This protein binds this small molecule.
Small molecule (SMILES): O=c1[nH]c(Nc2ccccc2)nc2c1ncn2CCCCO

Sequence of chain 1.B:
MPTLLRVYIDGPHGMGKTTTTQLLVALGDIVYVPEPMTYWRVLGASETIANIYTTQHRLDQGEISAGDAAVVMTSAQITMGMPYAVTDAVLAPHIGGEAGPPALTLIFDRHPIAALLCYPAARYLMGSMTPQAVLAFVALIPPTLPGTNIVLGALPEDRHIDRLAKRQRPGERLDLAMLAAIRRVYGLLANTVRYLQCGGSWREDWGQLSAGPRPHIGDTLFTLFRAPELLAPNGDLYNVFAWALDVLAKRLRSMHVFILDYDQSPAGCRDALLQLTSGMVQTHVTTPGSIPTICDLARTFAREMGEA

Binding-site contacts:
Ligand atom C6 contacts residue ILE90 of chain 1.B at 3.7 Å (hydrophobic).
Ligand atom O3' contacts residue GLU73 of chain 1.B at 3.2 Å (salt-bridge).
Ligand atom N2 contacts residue TYR162 of chain 1.B at 3.6 Å.
Ligand atom N7 contacts residue ARG166 of chain 1.B at 3.2 Å (salt-bridge).
Ligand atom C03 contacts residue TYR122 of chain 1.B at 3.5 Å (hydrophobic).
Ligand atom C05 contacts residue ARG153 of chain 1.B at 3.5 Å.
Ligand atom C3' contacts residue TRP78 of chain 1.B at 3.9 Å (hydrophobic).
Ligand atom C2 contacts residue MET118 of chain 1.B at 3.7 Å (hydrophobic).
Ligand atom N1 contacts residue TYR162 of chain 1.B at 3.3 Å.
Ligand atom C04 contacts residue ARG153 of chain 1.B at 3.7 Å.
Ligand atom N7 contacts residue ILE90 of chain 1.B at 3.7 Å.
Ligand atom C8 contacts residue TYR91 of chain 1.B at 3.4 Å (hydrophobic).
Ligand atom O6 contacts residue ILE90 of chain 1.B at 3.6 Å.
Ligand atom O3' contacts residue ARG212 of chain 1.B at 2.8 Å (salt-bridge).
Ligand atom C6 contacts residue GLN115 of chain 1.B at 3.6 Å.
Ligand atom C04 contacts residue TRP78 of chain 1.B at 3.7 Å (hydrophobic).
Ligand atom N2 contacts residue GLN115 of chain 1.B at 3.8 Å.
Ligand atom C01 contacts residue MET118 of chain 1.B at 3.8 Å (hydrophobic).
Ligand atom C06 contacts residue TYR162 of chain 1.B at 3.6 Å (hydrophobic).
Ligand atom O6 contacts residue GLN115 of chain 1.B at 2.9 Å (h-bond).
Ligand atom N2 contacts residue MET118 of chain 1.B at 3.8 Å.
Ligand atom C2 contacts residue GLN115 of chain 1.B at 3.8 Å.
Ligand atom N9 contacts residue TYR162 of chain 1.B at 3.3 Å.
Ligand atom O3' contacts residue TRP78 of chain 1.B at 3.5 Å.
Ligand atom O6 contacts residue MET111 of chain 1.B at 3.7 Å.
Ligand atom C04 contacts residue TYR122 of chain 1.B at 3.5 Å (hydrophobic).
Ligand atom C1' contacts residue TYR162 of chain 1.B at 3.7 Å (hydrophobic).
Ligand atom C5 contacts residue TYR162 of chain 1.B at 3.3 Å (hydrophobic).
Ligand atom C6 contacts residue TYR162 of chain 1.B at 3.6 Å (hydrophobic).
Ligand atom C4 contacts residue TYR162 of chain 1.B at 3.1 Å (hydrophobic).
Ligand atom N3 contacts residue MET118 of chain 1.B at 3.5 Å.
Ligand atom C03 contacts residue ALA158 of chain 1.B at 3.6 Å (hydrophobic).
Ligand atom O6 contacts residue ARG166 of chain 1.B at 3.2 Å (salt-bridge).
Ligand atom N1 contacts residue GLN115 of chain 1.B at 2.9 Å (h-bond).
Ligand atom C8 contacts residue TYR162 of chain 1.B at 3.7 Å (hydrophobic).
Ligand atom C2 contacts residue TYR162 of chain 1.B at 3.3 Å (hydrophobic).
Ligand atom N3 contacts residue TYR162 of chain 1.B at 3.3 Å.
Ligand atom C1' contacts residue HIS48 of chain 1.B at 3.9 Å.
Ligand atom C02 contacts residue ALA158 of chain 1.B at 3.5 Å (hydrophobic).
Ligand atom C02 contacts residue MET118 of chain 1.B at 3.6 Å (hydrophobic).